Binding-site contacts:
Ligand atom N2 contacts residue HIS1098 of chain 1.C at 4.5 Å.
Ligand atom C8 contacts residue THR1097 of chain 1.C at 4.1 Å.
Ligand atom C7 contacts residue THR1097 of chain 1.C at 4.0 Å.
Ligand atom C7 contacts residue ASN1095 of chain 1.C at 3.1 Å.
Ligand atom C4 contacts residue HIS1098 of chain 1.C at 4.1 Å.
Ligand atom O5 contacts residue ASN1095 of chain 1.C at 2.4 Å (h-bond).
Ligand atom O4 contacts residue HIS1098 of chain 1.C at 3.9 Å.
Ligand atom O5 contacts residue HIS1098 of chain 1.C at 4.1 Å.
Ligand atom O5 contacts residue PHE1100 of chain 1.C at 3.3 Å.
Ligand atom C8 contacts residue ASN1095 of chain 1.C at 3.2 Å.
Ligand atom C1 contacts residue ASN1095 of chain 1.C at 1.4 Å.
Ligand atom C5 contacts residue HIS1098 of chain 1.C at 3.7 Å.
Ligand atom C1 contacts residue HIS1098 of chain 1.C at 3.8 Å.
Ligand atom O7 contacts residue ASN1095 of chain 1.C at 2.9 Å (h-bond).
Ligand atom C5 contacts residue ASN1095 of chain 1.C at 3.7 Å.
Ligand atom C2 contacts residue ASN1095 of chain 1.C at 2.4 Å.
Ligand atom C1 contacts residue PHE1100 of chain 1.C at 4.2 Å (hydrophobic).
Ligand atom O3 contacts residue HIS1098 of chain 1.C at 4.5 Å.
Ligand atom O6 contacts residue PHE1100 of chain 1.C at 4.0 Å.
Ligand atom C7 contacts residue HIS1098 of chain 1.C at 4.5 Å.
Ligand atom N2 contacts residue ASN1095 of chain 1.C at 2.9 Å (h-bond).
Ligand atom C5 contacts residue PHE1100 of chain 1.C at 3.7 Å (hydrophobic).
Ligand atom C4 contacts residue ASN1095 of chain 1.C at 4.2 Å.
Ligand atom C6 contacts residue PHE1100 of chain 1.C at 3.5 Å (hydrophobic).
Ligand atom O3 contacts residue THR1097 of chain 1.C at 4.4 Å.
Ligand atom C3 contacts residue ASN1095 of chain 1.C at 3.8 Å.
Ligand atom C2 contacts residue THR1097 of chain 1.C at 3.7 Å.
Ligand atom C3 contacts residue HIS1098 of chain 1.C at 3.6 Å.
Ligand atom O7 contacts residue HIS1098 of chain 1.C at 3.7 Å.
Ligand atom C2 contacts residue HIS1098 of chain 1.C at 4.2 Å.
Ligand atom C1 contacts residue THR1097 of chain 1.C at 3.8 Å.
Ligand atom N2 contacts residue THR1097 of chain 1.C at 3.0 Å (h-bond).
Ligand atom C3 contacts residue THR1097 of chain 1.C at 3.7 Å.

This protein binds this small molecule.
Small molecule (SMILES): CC(=O)N[C@H]1[C@H](O[C@H]2[C@H](O)[C@@H](NC(C)=O)CO[C@@H]2CO)O[C@H](CO)[C@@H](O)[C@@H]1O

Sequence of chain 1.C:
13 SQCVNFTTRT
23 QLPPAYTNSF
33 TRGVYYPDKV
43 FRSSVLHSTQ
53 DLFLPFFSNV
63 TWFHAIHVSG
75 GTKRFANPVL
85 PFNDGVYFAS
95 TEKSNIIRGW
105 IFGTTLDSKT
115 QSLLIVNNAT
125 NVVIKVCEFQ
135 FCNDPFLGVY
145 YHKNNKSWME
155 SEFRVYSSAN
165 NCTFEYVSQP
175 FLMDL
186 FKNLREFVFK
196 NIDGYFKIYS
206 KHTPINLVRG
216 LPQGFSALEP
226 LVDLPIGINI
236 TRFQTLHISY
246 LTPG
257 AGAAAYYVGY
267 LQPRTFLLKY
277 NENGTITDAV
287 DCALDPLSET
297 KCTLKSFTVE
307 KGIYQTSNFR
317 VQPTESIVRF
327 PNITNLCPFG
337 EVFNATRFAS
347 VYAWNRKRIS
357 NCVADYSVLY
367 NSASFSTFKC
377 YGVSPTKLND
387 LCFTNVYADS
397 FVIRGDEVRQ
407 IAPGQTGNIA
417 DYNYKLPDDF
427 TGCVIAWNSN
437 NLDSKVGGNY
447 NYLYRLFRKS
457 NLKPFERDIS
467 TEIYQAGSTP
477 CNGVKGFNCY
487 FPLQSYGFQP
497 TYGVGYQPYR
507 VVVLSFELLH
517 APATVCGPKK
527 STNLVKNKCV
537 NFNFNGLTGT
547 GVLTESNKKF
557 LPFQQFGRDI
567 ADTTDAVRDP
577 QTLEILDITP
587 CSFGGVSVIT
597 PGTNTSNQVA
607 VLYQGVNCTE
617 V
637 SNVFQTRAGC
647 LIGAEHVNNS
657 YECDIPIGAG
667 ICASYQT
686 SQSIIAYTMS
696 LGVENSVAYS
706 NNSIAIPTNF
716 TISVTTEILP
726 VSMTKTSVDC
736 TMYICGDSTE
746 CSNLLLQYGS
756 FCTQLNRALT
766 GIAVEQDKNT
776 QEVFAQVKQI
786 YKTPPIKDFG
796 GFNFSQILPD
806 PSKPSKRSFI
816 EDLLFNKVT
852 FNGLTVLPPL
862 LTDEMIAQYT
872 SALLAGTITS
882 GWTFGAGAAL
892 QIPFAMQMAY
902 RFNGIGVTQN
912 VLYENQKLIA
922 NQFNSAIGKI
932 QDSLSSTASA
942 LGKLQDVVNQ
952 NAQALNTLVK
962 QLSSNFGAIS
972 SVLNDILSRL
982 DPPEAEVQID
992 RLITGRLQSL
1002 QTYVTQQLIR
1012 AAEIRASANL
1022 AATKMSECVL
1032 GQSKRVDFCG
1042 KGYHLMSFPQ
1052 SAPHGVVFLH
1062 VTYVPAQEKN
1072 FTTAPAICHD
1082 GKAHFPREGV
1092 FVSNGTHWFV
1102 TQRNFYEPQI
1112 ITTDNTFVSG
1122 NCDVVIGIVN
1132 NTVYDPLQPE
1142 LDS